Binding-site contacts:
Ligand atom CAA contacts residue TYR183 of chain 1.A at 3.6 Å (hydrophobic).
Ligand atom CAB contacts residue THR105 of chain 1.A at 3.8 Å.
Ligand atom CAW contacts residue LEU101 of chain 1.A at 3.8 Å (hydrophobic).
Ligand atom CAC contacts residue TRP187 of chain 1.A at 3.8 Å (hydrophobic).
Ligand atom CAD contacts residue PHE176 of chain 1.A at 3.5 Å (hydrophobic).
Ligand atom CBA contacts residue PHE78 of chain 1.A at 3.7 Å (hydrophobic).
Ligand atom CAY contacts residue PHE78 of chain 1.A at 3.9 Å (hydrophobic).
Ligand atom CAH contacts residue VAL104 of chain 1.A at 3.6 Å (hydrophobic).
Ligand atom CAP contacts residue ILE175 of chain 1.A at 3.9 Å (hydrophobic).
Ligand atom CAA contacts residue LEU184 of chain 1.A at 3.9 Å (hydrophobic).
Ligand atom OAZ contacts residue PHE82 of chain 1.A at 3.6 Å.
Ligand atom CBA contacts residue PHE452 of chain 1.A at 3.7 Å (hydrophobic).
Ligand atom OAX contacts residue SER81 of chain 1.A at 3.0 Å (h-bond).
Ligand atom CBA contacts residue SER456 of chain 1.A at 3.0 Å.
Ligand atom CAY contacts residue SER456 of chain 1.A at 3.2 Å.
Ligand atom OAX contacts residue LEU101 of chain 1.A at 3.6 Å.
Ligand atom CAS contacts residue PHE85 of chain 1.A at 3.7 Å (hydrophobic).
Ligand atom CAD contacts residue THR105 of chain 1.A at 3.8 Å.
Ligand atom OAQ contacts residue ILE175 of chain 1.A at 2.7 Å (h-bond).
Ligand atom CAK contacts residue PHE176 of chain 1.A at 3.7 Å (hydrophobic).
Ligand atom CAK contacts residue LEU101 of chain 1.A at 3.7 Å (hydrophobic).
Ligand atom OAZ contacts residue SER456 of chain 1.A at 2.8 Å (h-bond).
Ligand atom OAX contacts residue LYS100 of chain 1.A at 3.5 Å (salt-bridge).
Ligand atom CAF contacts residue PHE176 of chain 1.A at 3.7 Å (hydrophobic).
Ligand atom CAA contacts residue TRP187 of chain 1.A at 3.7 Å (hydrophobic).
Ligand atom CAR contacts residue PHE85 of chain 1.A at 3.6 Å (hydrophobic).
Ligand atom CAN contacts residue PHE82 of chain 1.A at 3.9 Å (hydrophobic).
Ligand atom CAU contacts residue PHE82 of chain 1.A at 3.5 Å (hydrophobic).
Ligand atom OAZ contacts residue PHE452 of chain 1.A at 3.2 Å.
Ligand atom CAY contacts residue PHE452 of chain 1.A at 3.5 Å (hydrophobic).
Ligand atom CAH contacts residue TRP429 of chain 1.A at 3.6 Å (hydrophobic).
Ligand atom CAP contacts residue HIS86 of chain 1.A at 3.8 Å.
Ligand atom CAV contacts residue SER81 of chain 1.A at 3.8 Å.
Ligand atom CAL contacts residue LEU101 of chain 1.A at 3.8 Å (hydrophobic).
Ligand atom CAC contacts residue THR105 of chain 1.A at 3.7 Å.
Ligand atom CAJ contacts residue PHE78 of chain 1.A at 3.9 Å (hydrophobic).
Ligand atom CAI contacts residue LEU432 of chain 1.A at 3.8 Å (hydrophobic).
Ligand atom CAF contacts residue MET436 of chain 1.A at 3.5 Å (hydrophobic).
Ligand atom CAL contacts residue PHE176 of chain 1.A at 3.7 Å (hydrophobic).
Ligand atom CAW contacts residue SER81 of chain 1.A at 3.6 Å.

Sequence of chain 1.A:
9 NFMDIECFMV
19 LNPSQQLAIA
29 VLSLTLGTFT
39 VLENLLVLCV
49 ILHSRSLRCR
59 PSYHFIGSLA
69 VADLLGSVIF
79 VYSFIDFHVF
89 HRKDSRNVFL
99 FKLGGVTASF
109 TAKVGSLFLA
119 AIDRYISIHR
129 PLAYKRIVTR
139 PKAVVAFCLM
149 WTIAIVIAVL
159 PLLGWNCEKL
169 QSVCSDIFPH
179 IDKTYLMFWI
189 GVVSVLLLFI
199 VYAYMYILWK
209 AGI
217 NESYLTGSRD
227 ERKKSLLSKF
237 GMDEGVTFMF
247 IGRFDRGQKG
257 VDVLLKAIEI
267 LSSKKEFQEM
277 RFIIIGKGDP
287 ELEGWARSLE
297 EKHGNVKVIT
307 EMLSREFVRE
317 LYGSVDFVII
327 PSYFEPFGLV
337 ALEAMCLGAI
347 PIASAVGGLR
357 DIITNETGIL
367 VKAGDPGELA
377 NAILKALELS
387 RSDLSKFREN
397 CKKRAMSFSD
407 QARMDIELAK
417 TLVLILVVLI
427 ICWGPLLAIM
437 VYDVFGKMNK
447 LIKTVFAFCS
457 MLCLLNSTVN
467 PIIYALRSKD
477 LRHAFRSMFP

This protein binds this small molecule.
Small molecule (SMILES): CCCCCCC(C)(C)c1ccc([C@@H]2C[C@H](O)CC[C@H]2CCCO)c(O)c1